The protein below binds the small molecule below.
Small molecule (SMILES): CCCCCCO[C@@H]1O[C@H](CO)[C@@H](O)[C@H](O)[C@H]1O

Sequence of chain 1.P:
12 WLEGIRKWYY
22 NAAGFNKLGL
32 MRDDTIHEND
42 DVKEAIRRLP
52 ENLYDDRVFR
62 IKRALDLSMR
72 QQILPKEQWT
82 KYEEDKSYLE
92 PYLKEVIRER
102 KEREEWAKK

Sequence of chain 1.A:
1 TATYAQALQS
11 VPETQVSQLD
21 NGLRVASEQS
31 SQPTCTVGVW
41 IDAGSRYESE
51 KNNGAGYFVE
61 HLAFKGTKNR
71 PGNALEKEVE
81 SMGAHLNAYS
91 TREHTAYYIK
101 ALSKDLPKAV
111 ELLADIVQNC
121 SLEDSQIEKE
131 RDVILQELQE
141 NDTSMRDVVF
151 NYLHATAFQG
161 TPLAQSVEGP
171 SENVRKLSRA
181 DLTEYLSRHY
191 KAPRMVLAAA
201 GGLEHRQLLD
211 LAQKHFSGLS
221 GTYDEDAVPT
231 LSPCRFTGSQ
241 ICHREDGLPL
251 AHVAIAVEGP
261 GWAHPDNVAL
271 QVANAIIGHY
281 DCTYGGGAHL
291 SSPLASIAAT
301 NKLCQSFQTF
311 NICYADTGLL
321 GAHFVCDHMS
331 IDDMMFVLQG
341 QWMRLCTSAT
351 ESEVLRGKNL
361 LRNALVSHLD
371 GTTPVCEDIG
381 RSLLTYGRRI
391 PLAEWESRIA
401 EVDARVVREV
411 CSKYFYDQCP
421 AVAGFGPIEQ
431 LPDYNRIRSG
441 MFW

Binding-site contacts:
Ligand atom C1 contacts residue HIS289 of chain 1.A at 4.0 Å.
Ligand atom C2' contacts residue GLU136 of chain 1.B at 3.4 Å.
Ligand atom C5 contacts residue HIS289 of chain 1.A at 4.1 Å.
Ligand atom C1' contacts residue HIS289 of chain 1.A at 3.2 Å.
Ligand atom C1' contacts residue GLU136 of chain 1.B at 3.9 Å.
Ligand atom C2 contacts residue ARG49 of chain 1.P at 3.7 Å.
Ligand atom C5' contacts residue LEU75 of chain 1.B at 4.0 Å (hydrophobic).
Ligand atom O4 contacts residue ARG104 of chain 1.P at 3.1 Å (salt-bridge).
Ligand atom O3 contacts residue GLU45 of chain 1.P at 3.1 Å (salt-bridge).
Ligand atom C4 contacts residue ARG49 of chain 1.P at 3.0 Å.
Ligand atom C5' contacts residue GLU136 of chain 1.B at 3.0 Å.
Ligand atom O4 contacts residue ARG49 of chain 1.P at 3.6 Å (salt-bridge).
Ligand atom C2' contacts residue LEU75 of chain 1.B at 3.7 Å (hydrophobic).
Ligand atom C6 contacts residue ARG104 of chain 1.P at 3.3 Å.
Ligand atom O1 contacts residue HIS289 of chain 1.A at 4.2 Å.
Ligand atom C5' contacts residue ALA139 of chain 1.B at 3.7 Å (hydrophobic).
Ligand atom C4' contacts residue LEU75 of chain 1.B at 4.0 Å (hydrophobic).
Ligand atom O4 contacts residue GLU100 of chain 1.P at 3.4 Å (salt-bridge).
Ligand atom O6 contacts residue GLU100 of chain 1.P at 4.1 Å.
Ligand atom C6 contacts residue GLU100 of chain 1.P at 3.5 Å.
Ligand atom C4' contacts residue GLU136 of chain 1.B at 3.6 Å.
Ligand atom O5 contacts residue HIS289 of chain 1.A at 3.9 Å.
Ligand atom C5 contacts residue GLU100 of chain 1.P at 3.9 Å.
Ligand atom C3' contacts residue SER82 of chain 1.B at 4.1 Å.
Ligand atom O6 contacts residue HIS289 of chain 1.A at 4.0 Å.
Ligand atom C3' contacts residue LEU75 of chain 1.B at 3.5 Å (hydrophobic).
Ligand atom O6 contacts residue ARG104 of chain 1.P at 3.1 Å (salt-bridge).
Ligand atom C5' contacts residue LEU140 of chain 1.B at 3.6 Å (hydrophobic).
Ligand atom O3 contacts residue ARG49 of chain 1.P at 2.9 Å (salt-bridge).
Ligand atom C3 contacts residue ARG49 of chain 1.P at 3.3 Å.
Ligand atom C6' contacts residue LEU140 of chain 1.B at 3.8 Å (hydrophobic).
Ligand atom O2 contacts residue ARG48 of chain 1.P at 4.2 Å.
Ligand atom C4 contacts residue ARG104 of chain 1.P at 4.1 Å.
Ligand atom C5 contacts residue ARG104 of chain 1.P at 3.9 Å.
Ligand atom C6' contacts residue ALA139 of chain 1.B at 3.4 Å (hydrophobic).
Ligand atom C1' contacts residue SER82 of chain 1.B at 3.3 Å.
Ligand atom C4 contacts residue GLU100 of chain 1.P at 3.2 Å.
Ligand atom O1 contacts residue GLU136 of chain 1.B at 3.8 Å.
Ligand atom C2' contacts residue SER82 of chain 1.B at 3.2 Å.
Ligand atom O6 contacts residue PHE83 of chain 1.B at 3.5 Å.

Sequence of chain 1.B:
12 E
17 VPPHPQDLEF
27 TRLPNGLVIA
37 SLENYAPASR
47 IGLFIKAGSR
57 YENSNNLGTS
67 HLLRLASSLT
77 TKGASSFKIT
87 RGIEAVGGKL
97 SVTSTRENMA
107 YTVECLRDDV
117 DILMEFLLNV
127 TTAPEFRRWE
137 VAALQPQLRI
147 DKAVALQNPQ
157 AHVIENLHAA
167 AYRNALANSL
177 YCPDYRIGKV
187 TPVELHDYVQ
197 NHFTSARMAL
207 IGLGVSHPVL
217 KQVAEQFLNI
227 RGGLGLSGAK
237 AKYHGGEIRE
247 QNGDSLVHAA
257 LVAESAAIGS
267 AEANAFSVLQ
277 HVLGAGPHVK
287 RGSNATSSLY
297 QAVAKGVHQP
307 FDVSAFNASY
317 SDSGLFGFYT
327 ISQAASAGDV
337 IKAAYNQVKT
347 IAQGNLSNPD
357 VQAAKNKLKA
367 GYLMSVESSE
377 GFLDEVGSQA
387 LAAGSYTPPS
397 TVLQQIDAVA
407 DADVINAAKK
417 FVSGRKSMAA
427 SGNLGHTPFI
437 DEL